The small molecule below binds the protein below.
Small molecule (SMILES): CC(=O)N[C@H]1[C@H](O[C@H]2[C@H](O)[C@@H](NC(C)=O)CO[C@@H]2CO[C@@H]2O[C@@H](C)[C@@H](O)[C@@H](O)[C@@H]2O)O[C@H](CO)[C@@H](O[C@@H]2O[C@H](CO[C@H]3O[C@H](CO)[C@@H](O)[C@H](O)[C@@H]3O)[C@@H](O)[C@H](O[C@H]3O[C@H](CO)[C@@H](O[C@@H]4O[C@H](CO)[C@@H](O)[C@H](O)[C@H]4NC(C)=O)[C@H](O)[C@@H]3O[C@@H]3O[C@H](CO)[C@@H](O[C@@H]4O[C@H](CO)[C@H](O)[C@H](O)[C@H]4O)[C@H](O)[C@H]3NC(C)=O)[C@@H]2O)[C@@H]1O

Sequence of chain 1.Q:
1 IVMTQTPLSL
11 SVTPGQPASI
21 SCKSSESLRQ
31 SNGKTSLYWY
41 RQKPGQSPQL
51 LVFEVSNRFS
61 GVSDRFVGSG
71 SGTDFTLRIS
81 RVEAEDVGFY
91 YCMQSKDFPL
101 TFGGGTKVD

Sequence of chain 1.P:
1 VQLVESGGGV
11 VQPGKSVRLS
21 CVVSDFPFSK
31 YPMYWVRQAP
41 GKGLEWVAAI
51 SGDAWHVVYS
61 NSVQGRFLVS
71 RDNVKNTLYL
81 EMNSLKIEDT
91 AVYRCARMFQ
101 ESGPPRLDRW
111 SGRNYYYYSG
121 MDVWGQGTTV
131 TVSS

Binding-site contacts:
Ligand atom O6 contacts residue GLU101 of chain 1.P at 2.6 Å (salt-bridge).
Ligand atom O3 contacts residue ASN32 of chain 1.Q at 3.5 Å (h-bond).
Ligand atom C5 contacts residue PHE59 of chain 1.Q at 3.7 Å (hydrophobic).
Ligand atom C1 contacts residue ASN126 of chain 1.E at 1.4 Å.
Ligand atom O6 contacts residue VAL1 of chain 1.P at 3.0 Å.
Ligand atom C8 contacts residue ARG122 of chain 1.E at 3.8 Å.
Ligand atom O6 contacts residue PHE26 of chain 1.P at 3.3 Å.
Ligand atom O5 contacts residue SER60 of chain 1.Q at 3.7 Å.
Ligand atom C6 contacts residue GLU101 of chain 1.P at 2.8 Å.
Ligand atom C2 contacts residue PHE59 of chain 1.Q at 3.5 Å (hydrophobic).
Ligand atom C3 contacts residue TYR31 of chain 1.P at 3.5 Å (hydrophobic).
Ligand atom O3 contacts residue ARG97 of chain 1.P at 2.7 Å (salt-bridge).
Ligand atom O2 contacts residue PHE59 of chain 1.Q at 3.2 Å.
Ligand atom O3 contacts residue PRO27 of chain 1.P at 3.7 Å.
Ligand atom C6 contacts residue PHE59 of chain 1.Q at 3.7 Å (hydrophobic).
Ligand atom O6 contacts residue ARG97 of chain 1.P at 3.7 Å.
Ligand atom O4 contacts residue ASP25 of chain 1.P at 3.2 Å.
Ligand atom C2 contacts residue ASN126 of chain 1.E at 2.5 Å.
Ligand atom C4 contacts residue GLU101 of chain 1.P at 3.6 Å.
Ligand atom O5 contacts residue ASN126 of chain 1.E at 2.2 Å (h-bond).
Ligand atom C7 contacts residue GLU101 of chain 1.P at 3.6 Å.
Ligand atom C6 contacts residue VAL1 of chain 1.P at 3.4 Å (hydrophobic).
Ligand atom O4 contacts residue PHE59 of chain 1.Q at 3.2 Å.
Ligand atom N2 contacts residue ASN126 of chain 1.E at 2.6 Å (h-bond).
Ligand atom C7 contacts residue ASN126 of chain 1.E at 3.1 Å.
Ligand atom O5 contacts residue ARG97 of chain 1.P at 3.6 Å (salt-bridge).
Ligand atom C5 contacts residue GLU101 of chain 1.P at 3.1 Å.
Ligand atom C4 contacts residue PHE26 of chain 1.P at 3.4 Å (hydrophobic).
Ligand atom C8 contacts residue ASN126 of chain 1.E at 3.4 Å.
Ligand atom O3 contacts residue PHE26 of chain 1.P at 3.5 Å.
Ligand atom O4 contacts residue GLU101 of chain 1.P at 3.0 Å.
Ligand atom O2 contacts residue GLU101 of chain 1.P at 3.2 Å (salt-bridge).
Ligand atom O5 contacts residue PHE26 of chain 1.P at 3.6 Å.
Ligand atom O4 contacts residue PHE26 of chain 1.P at 3.8 Å.
Ligand atom O6 contacts residue SER60 of chain 1.Q at 3.4 Å.
Ligand atom O3 contacts residue ASP25 of chain 1.P at 3.5 Å (salt-bridge).
Ligand atom C3 contacts residue PHE26 of chain 1.P at 3.8 Å (hydrophobic).
Ligand atom O7 contacts residue GLU101 of chain 1.P at 2.5 Å (salt-bridge).
Ligand atom O2 contacts residue TYR31 of chain 1.P at 3.0 Å (h-bond).
Ligand atom C5 contacts residue ASN126 of chain 1.E at 3.6 Å.

Sequence of chain 1.E:
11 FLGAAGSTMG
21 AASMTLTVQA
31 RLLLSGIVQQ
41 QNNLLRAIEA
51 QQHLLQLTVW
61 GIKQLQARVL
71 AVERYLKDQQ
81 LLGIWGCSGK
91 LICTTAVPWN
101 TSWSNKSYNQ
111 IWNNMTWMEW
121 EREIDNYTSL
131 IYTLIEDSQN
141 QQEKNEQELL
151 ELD